The small molecule below binds the protein below.
Small molecule (SMILES): CC(C)C[C@@H](NC(=O)[C@H](Cc1ccc(O)cc1)NC(=O)[C@H](N)[C@H](C)O)C(=O)NCC(=O)N[C@H](C)C(=O)N[C@@H](C)C(=O)N[C@H](CC(N)=O)C(=O)N[C@H](C(=O)N[C@@H](C(=O)NCC=O)C(C)C)C(C)C

Sequence of chain 1.A:
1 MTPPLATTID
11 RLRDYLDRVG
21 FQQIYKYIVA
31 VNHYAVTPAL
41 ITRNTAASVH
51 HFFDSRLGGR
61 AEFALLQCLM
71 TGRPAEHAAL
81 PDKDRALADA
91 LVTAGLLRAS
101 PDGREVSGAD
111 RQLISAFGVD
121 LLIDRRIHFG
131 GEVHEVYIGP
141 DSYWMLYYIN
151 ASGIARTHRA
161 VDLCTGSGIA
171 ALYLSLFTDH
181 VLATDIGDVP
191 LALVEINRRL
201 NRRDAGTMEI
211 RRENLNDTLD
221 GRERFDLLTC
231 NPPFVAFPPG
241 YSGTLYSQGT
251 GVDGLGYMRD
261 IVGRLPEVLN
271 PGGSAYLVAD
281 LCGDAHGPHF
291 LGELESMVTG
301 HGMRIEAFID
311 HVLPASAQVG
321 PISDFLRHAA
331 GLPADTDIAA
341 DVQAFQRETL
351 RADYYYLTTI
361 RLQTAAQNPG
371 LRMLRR

Binding-site contacts:
Ligand atom O contacts residue HIS134 of chain 1.A at 2.7 Å (h-bond).
Ligand atom CA contacts residue HIS311 of chain 1.A at 3.6 Å.
Ligand atom CA contacts residue ILE127 of chain 1.A at 3.5 Å (hydrophobic).
Ligand atom C contacts residue PHE234 of chain 1.A at 3.7 Å (hydrophobic).
Ligand atom O contacts residue TYR246 of chain 1.A at 3.5 Å.
Ligand atom N contacts residue TYR137 of chain 1.A at 3.5 Å.
Ligand atom O contacts residue HIS311 of chain 1.A at 3.1 Å (h-bond).
Ligand atom CB contacts residue NA1 of chain 1.C at 3.5 Å.
Ligand atom O contacts residue TYR137 of chain 1.A at 3.6 Å.
Ligand atom C contacts residue TYR137 of chain 1.A at 3.6 Å (hydrophobic).
Ligand atom C contacts residue TYR137 of chain 1.A at 3.6 Å (hydrophobic).
Ligand atom O contacts residue SER247 of chain 1.A at 3.0 Å.
Ligand atom N contacts residue GLN318 of chain 1.A at 3.2 Å (h-bond).
Ligand atom O contacts residue VAL235 of chain 1.A at 3.3 Å.
Ligand atom OD1 contacts residue NA1 of chain 1.C at 2.1 Å (h-bond).
Ligand atom ND2 contacts residue SAH1 of chain 1.D at 1.7 Å (h-bond).
Ligand atom CG1 contacts residue PHE325 of chain 1.A at 3.4 Å (hydrophobic).
Ligand atom CG contacts residue NA1 of chain 1.C at 2.4 Å.
Ligand atom O contacts residue TYR246 of chain 1.A at 3.6 Å.
Ligand atom N contacts residue ILE127 of chain 1.A at 3.6 Å.
Ligand atom O contacts residue HIS134 of chain 1.A at 3.7 Å.
Ligand atom CA contacts residue TYR137 of chain 1.A at 3.5 Å (hydrophobic).
Ligand atom OD1 contacts residue ASP141 of chain 1.A at 2.9 Å (salt-bridge).
Ligand atom OD1 contacts residue TYR137 of chain 1.A at 3.1 Å.
Ligand atom O contacts residue PHE234 of chain 1.A at 3.4 Å.
Ligand atom N contacts residue ASP141 of chain 1.A at 3.6 Å (salt-bridge).
Ligand atom CG2 contacts residue TYR137 of chain 1.A at 3.4 Å (hydrophobic).
Ligand atom CD2 contacts residue PRO140 of chain 1.A at 3.6 Å (hydrophobic).
Ligand atom C contacts residue TYR137 of chain 1.A at 3.6 Å (hydrophobic).
Ligand atom ND2 contacts residue NA1 of chain 1.C at 3.1 Å (h-bond).
Ligand atom N contacts residue TYR137 of chain 1.A at 2.8 Å (h-bond).
Ligand atom CG contacts residue TYR137 of chain 1.A at 3.0 Å (hydrophobic).
Ligand atom CB contacts residue TYR137 of chain 1.A at 3.1 Å (hydrophobic).
Ligand atom O contacts residue HIS311 of chain 1.A at 3.6 Å.
Ligand atom ND2 contacts residue TYR246 of chain 1.A at 3.4 Å (h-bond).
Ligand atom OD1 contacts residue ASN231 of chain 1.A at 2.9 Å (h-bond).
Ligand atom CG contacts residue SAH1 of chain 1.D at 3.1 Å.
Ligand atom ND2 contacts residue TYR137 of chain 1.A at 3.1 Å.
Ligand atom CA contacts residue TYR137 of chain 1.A at 3.5 Å (hydrophobic).
Ligand atom CB contacts residue TYR246 of chain 1.A at 3.6 Å (hydrophobic).